Sequence of chain 2.A:
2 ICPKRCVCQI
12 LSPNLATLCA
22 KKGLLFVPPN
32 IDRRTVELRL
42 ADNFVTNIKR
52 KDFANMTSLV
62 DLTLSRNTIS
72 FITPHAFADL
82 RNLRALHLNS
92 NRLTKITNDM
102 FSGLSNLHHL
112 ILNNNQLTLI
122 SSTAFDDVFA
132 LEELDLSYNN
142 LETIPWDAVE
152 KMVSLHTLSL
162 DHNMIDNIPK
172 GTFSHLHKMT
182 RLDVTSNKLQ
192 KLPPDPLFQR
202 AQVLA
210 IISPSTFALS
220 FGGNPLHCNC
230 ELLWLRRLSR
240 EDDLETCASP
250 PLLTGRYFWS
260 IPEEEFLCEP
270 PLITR

Binding-site contacts:
Ligand atom C3 contacts residue ASN56 of chain 2.A at 3.7 Å.
Ligand atom C8 contacts residue LYS52 of chain 2.A at 3.9 Å.
Ligand atom C7 contacts residue ALA55 of chain 2.A at 4.3 Å (hydrophobic).
Ligand atom C4 contacts residue ASN56 of chain 2.A at 4.0 Å.
Ligand atom N2 contacts residue ASN56 of chain 2.A at 3.0 Å (h-bond).
Ligand atom O7 contacts residue ASN56 of chain 2.A at 3.3 Å (h-bond).
Ligand atom O6 contacts residue ASN56 of chain 2.A at 4.3 Å.
Ligand atom C2 contacts residue ASN56 of chain 2.A at 2.4 Å.
Ligand atom C1 contacts residue ASN56 of chain 2.A at 1.4 Å.
Ligand atom C8 contacts residue ALA55 of chain 2.A at 4.0 Å (hydrophobic).
Ligand atom C7 contacts residue ASN56 of chain 2.A at 3.4 Å.
Ligand atom O5 contacts residue ASN56 of chain 2.A at 2.3 Å (h-bond).
Ligand atom C5 contacts residue ASN56 of chain 2.A at 3.6 Å.
Ligand atom O7 contacts residue ARG34 of chain 2.A at 4.0 Å.

A small-molecule ligand and the protein it binds are described below.
Small molecule (SMILES): CC(=O)N[C@H]1[C@H](O[C@H]2[C@H](O)[C@@H](NC(C)=O)CO[C@@H]2CO)O[C@H](CO)[C@@H](O)[C@@H]1O